The small molecule below binds the protein below.
Small molecule (SMILES): NC(=O)N[C@@H](CC(=O)O)C(=O)O

Sequence of chain 2.A:
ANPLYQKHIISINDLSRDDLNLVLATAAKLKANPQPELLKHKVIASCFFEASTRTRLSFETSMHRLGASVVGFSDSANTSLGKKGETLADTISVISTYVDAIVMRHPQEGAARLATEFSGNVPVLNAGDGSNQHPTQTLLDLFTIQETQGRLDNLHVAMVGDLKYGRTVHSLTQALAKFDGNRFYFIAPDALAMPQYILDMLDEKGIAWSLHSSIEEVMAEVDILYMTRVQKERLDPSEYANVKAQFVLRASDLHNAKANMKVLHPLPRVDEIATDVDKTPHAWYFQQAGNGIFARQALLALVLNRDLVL

Sequence of chain 3.A:
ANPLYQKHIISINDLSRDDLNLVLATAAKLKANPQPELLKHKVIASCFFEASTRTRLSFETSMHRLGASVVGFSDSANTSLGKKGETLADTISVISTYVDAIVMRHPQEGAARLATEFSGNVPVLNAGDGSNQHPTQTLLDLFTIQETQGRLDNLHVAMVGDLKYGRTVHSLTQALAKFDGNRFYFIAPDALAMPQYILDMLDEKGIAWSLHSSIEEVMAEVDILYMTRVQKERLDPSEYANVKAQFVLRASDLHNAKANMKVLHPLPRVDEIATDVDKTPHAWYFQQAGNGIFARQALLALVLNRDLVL

Binding-site contacts:
Ligand atom O62 contacts residue SER52 of chain 2.A at 3.4 Å (h-bond).
Ligand atom N3 contacts residue SER52 of chain 2.A at 3.9 Å.
Ligand atom C61 contacts residue ARG54 of chain 2.A at 3.6 Å.
Ligand atom O61 contacts residue ARG54 of chain 2.A at 3.2 Å (salt-bridge).
Ligand atom C6 contacts residue SER80 of chain 3.A at 3.2 Å.
Ligand atom C61 contacts residue SER80 of chain 3.A at 3.3 Å.
Ligand atom O62 contacts residue ARG54 of chain 2.A at 2.9 Å.
Ligand atom C6 contacts residue SER52 of chain 2.A at 4.0 Å.
Ligand atom C61 contacts residue PO41 of chain 2.E at 4.3 Å.
Ligand atom N3 contacts residue SER80 of chain 3.A at 4.0 Å.
Ligand atom O62 contacts residue SER80 of chain 3.A at 4.2 Å.
Ligand atom O61 contacts residue SER52 of chain 2.A at 4.2 Å.
Ligand atom C5 contacts residue SER80 of chain 3.A at 4.2 Å.
Ligand atom O62 contacts residue PO41 of chain 2.E at 3.7 Å.
Ligand atom C4 contacts residue SER80 of chain 3.A at 3.8 Å.
Ligand atom O62 contacts residue THR55 of chain 2.A at 3.6 Å (h-bond).
Ligand atom C61 contacts residue THR53 of chain 2.A at 4.0 Å.
Ligand atom C5 contacts residue PRO268 of chain 2.A at 3.6 Å (hydrophobic).
Ligand atom C2 contacts residue SER52 of chain 2.A at 3.2 Å.
Ligand atom O2 contacts residue SER52 of chain 2.A at 3.2 Å (h-bond).
Ligand atom C61 contacts residue SER52 of chain 2.A at 3.9 Å.
Ligand atom C2 contacts residue ARG105 of chain 2.A at 3.7 Å.
Ligand atom C4 contacts residue PRO268 of chain 2.A at 4.2 Å (hydrophobic).
Ligand atom O4 contacts residue LYS83 of chain 3.A at 2.9 Å.
Ligand atom O2 contacts residue ARG105 of chain 2.A at 2.6 Å (salt-bridge).
Ligand atom C2 contacts residue PO41 of chain 2.E at 3.3 Å.
Ligand atom N1 contacts residue PO41 of chain 2.E at 2.8 Å (h-bond).
Ligand atom C4 contacts residue LYS83 of chain 3.A at 3.5 Å.
Ligand atom N3 contacts residue ARG105 of chain 2.A at 4.3 Å.
Ligand atom N1 contacts residue SER52 of chain 2.A at 3.2 Å (h-bond).
Ligand atom O61 contacts residue SER80 of chain 3.A at 3.0 Å (h-bond).
Ligand atom C6 contacts residue PO41 of chain 2.E at 4.0 Å.
Ligand atom O61 contacts residue LEU81 of chain 3.A at 3.9 Å.
Ligand atom N3 contacts residue ALA51 of chain 2.A at 3.6 Å.
Ligand atom N1 contacts residue SER80 of chain 3.A at 4.1 Å.
Ligand atom O5 contacts residue LYS83 of chain 3.A at 3.0 Å (salt-bridge).
Ligand atom O4 contacts residue SER80 of chain 3.A at 2.9 Å (h-bond).
Ligand atom O61 contacts residue THR53 of chain 2.A at 3.7 Å.
Ligand atom O2 contacts residue PO41 of chain 2.E at 3.0 Å (h-bond).
Ligand atom O62 contacts residue THR53 of chain 2.A at 4.2 Å.